A protein and the small-molecule ligand that binds it are described below.
Small molecule (SMILES): C[C@@H](Nc1nc(Nc2ccc(F)c(Cl)c2)nc2c(C3=CCNCC3)cccc12)C1CC1

Binding-site contacts:
Ligand atom C23 contacts residue TYR320 of chain 1.B at 3.6 Å (hydrophobic).
Ligand atom C8 contacts residue VAL319 of chain 1.B at 3.6 Å (hydrophobic).
Ligand atom N2 contacts residue TYR320 of chain 1.B at 3.1 Å (h-bond).
Ligand atom C18 contacts residue TYR320 of chain 1.B at 3.8 Å (hydrophobic).
Ligand atom C15 contacts residue TYR320 of chain 1.B at 3.5 Å (hydrophobic).
Ligand atom C5 contacts residue PHE326 of chain 1.B at 3.5 Å (hydrophobic).
Ligand atom C6 contacts residue LEU337 of chain 1.B at 3.7 Å (hydrophobic).
Ligand atom C3 contacts residue TYR320 of chain 1.B at 3.7 Å (hydrophobic).
Ligand atom C23 contacts residue ASN315 of chain 1.B at 3.8 Å.
Ligand atom N2 contacts residue PHE326 of chain 1.B at 3.8 Å.
Ligand atom N1 contacts residue PHE326 of chain 1.B at 3.7 Å.
Ligand atom C7 contacts residue MET314 of chain 1.B at 3.8 Å (hydrophobic).
Ligand atom C6 contacts residue MET314 of chain 1.B at 3.8 Å (hydrophobic).
Ligand atom C9 contacts residue PHE326 of chain 1.B at 3.8 Å (hydrophobic).
Ligand atom C17 contacts residue TYR320 of chain 1.B at 3.4 Å (hydrophobic).
Ligand atom C11 contacts residue TYR320 of chain 1.B at 3.7 Å (hydrophobic).
Ligand atom C18 contacts residue ASP323 of chain 1.B at 3.4 Å.
Ligand atom F contacts residue VAL319 of chain 1.B at 3.9 Å.
Ligand atom CL contacts residue VAL319 of chain 1.B at 3.7 Å.
Ligand atom F contacts residue MET314 of chain 1.B at 3.3 Å.
Ligand atom C23 contacts residue MET314 of chain 1.B at 3.8 Å (hydrophobic).
Ligand atom C12 contacts residue TYR320 of chain 1.B at 3.7 Å (hydrophobic).
Ligand atom C19 contacts residue ASP323 of chain 1.B at 3.8 Å.
Ligand atom C9 contacts residue VAL319 of chain 1.B at 3.2 Å (hydrophobic).
Ligand atom N3 contacts residue TYR320 of chain 1.B at 3.4 Å (h-bond).
Ligand atom C13 contacts residue TYR320 of chain 1.B at 3.6 Å (hydrophobic).
Ligand atom C10 contacts residue TYR320 of chain 1.B at 3.6 Å (hydrophobic).
Ligand atom C20 contacts residue ASP323 of chain 1.B at 3.9 Å.
Ligand atom F contacts residue VAL288 of chain 1.B at 3.1 Å.
Ligand atom N1 contacts residue TYR320 of chain 1.B at 3.6 Å.
Ligand atom C22 contacts residue ASN315 of chain 1.B at 3.8 Å.
Ligand atom C4 contacts residue PHE326 of chain 1.B at 3.5 Å (hydrophobic).
Ligand atom C2 contacts residue TYR320 of chain 1.B at 3.5 Å (hydrophobic).
Ligand atom CL contacts residue THR325 of chain 1.B at 3.6 Å.
Ligand atom N4 contacts residue ASP323 of chain 1.B at 2.9 Å (salt-bridge).
Ligand atom C14 contacts residue TYR320 of chain 1.B at 3.5 Å (hydrophobic).
Ligand atom C7 contacts residue VAL319 of chain 1.B at 3.8 Å (hydrophobic).
Ligand atom CL contacts residue LEU322 of chain 1.B at 3.7 Å.
Ligand atom C contacts residue GLU338 of chain 1.B at 3.2 Å.
Ligand atom C22 contacts residue MET314 of chain 1.B at 3.8 Å (hydrophobic).

Sequence of chain 1.B:
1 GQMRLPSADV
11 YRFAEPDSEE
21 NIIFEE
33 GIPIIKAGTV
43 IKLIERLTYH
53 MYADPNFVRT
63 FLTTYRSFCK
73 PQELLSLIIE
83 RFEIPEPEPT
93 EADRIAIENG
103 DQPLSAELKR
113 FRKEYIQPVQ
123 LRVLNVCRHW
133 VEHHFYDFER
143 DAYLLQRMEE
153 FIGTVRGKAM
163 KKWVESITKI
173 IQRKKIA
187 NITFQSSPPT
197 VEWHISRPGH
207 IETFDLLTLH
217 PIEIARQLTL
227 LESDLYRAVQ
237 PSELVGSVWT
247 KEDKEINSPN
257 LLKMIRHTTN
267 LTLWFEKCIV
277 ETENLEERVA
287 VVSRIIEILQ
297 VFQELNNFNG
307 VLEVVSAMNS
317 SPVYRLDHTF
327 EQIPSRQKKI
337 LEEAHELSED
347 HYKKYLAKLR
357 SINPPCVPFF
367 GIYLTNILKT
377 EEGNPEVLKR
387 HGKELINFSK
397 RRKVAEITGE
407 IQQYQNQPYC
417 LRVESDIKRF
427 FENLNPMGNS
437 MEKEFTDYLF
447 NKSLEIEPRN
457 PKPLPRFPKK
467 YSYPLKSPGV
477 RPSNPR